Sequence of chain 2.A:
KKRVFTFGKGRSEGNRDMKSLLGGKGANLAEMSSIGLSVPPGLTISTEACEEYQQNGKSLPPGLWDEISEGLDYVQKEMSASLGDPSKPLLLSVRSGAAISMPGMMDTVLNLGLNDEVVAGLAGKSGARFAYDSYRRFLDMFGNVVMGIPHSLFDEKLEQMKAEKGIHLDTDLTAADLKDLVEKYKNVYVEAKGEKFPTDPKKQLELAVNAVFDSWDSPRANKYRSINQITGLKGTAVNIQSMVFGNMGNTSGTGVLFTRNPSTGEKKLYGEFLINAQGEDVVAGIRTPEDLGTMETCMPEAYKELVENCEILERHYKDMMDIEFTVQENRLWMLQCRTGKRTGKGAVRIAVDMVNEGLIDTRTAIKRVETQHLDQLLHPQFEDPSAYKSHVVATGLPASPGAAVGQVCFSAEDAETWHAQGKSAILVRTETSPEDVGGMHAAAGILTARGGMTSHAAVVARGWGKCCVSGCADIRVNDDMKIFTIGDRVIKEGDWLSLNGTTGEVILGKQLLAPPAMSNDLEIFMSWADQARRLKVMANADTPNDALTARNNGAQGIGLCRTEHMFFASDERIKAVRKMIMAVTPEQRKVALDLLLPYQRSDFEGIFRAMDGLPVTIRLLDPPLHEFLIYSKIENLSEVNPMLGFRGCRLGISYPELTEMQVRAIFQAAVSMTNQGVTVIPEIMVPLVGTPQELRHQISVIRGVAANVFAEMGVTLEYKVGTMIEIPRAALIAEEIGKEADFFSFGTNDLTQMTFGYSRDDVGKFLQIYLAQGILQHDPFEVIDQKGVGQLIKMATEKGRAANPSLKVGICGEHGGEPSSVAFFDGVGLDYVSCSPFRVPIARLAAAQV

The small molecule below binds the protein below.
Small molecule (SMILES): CC(=O)C(=O)O

Binding-site contacts:
Ligand atom C contacts residue MET746 of chain 2.A at 4.4 Å (hydrophobic).
Ligand atom O contacts residue GLY769 of chain 2.A at 3.2 Å.
Ligand atom OXT contacts residue ASP772 of chain 2.A at 2.8 Å (salt-bridge).
Ligand atom OXT contacts residue GLY769 of chain 2.A at 3.8 Å.
Ligand atom C contacts residue GLU748 of chain 2.A at 3.5 Å.
Ligand atom C contacts residue ASP772 of chain 2.A at 3.9 Å.
Ligand atom CA contacts residue ASN771 of chain 2.A at 3.9 Å.
Ligand atom OXT contacts residue MET746 of chain 2.A at 4.3 Å.
Ligand atom O3 contacts residue ASN771 of chain 2.A at 4.0 Å.
Ligand atom C contacts residue GLY769 of chain 2.A at 3.8 Å.
Ligand atom OXT contacts residue GLU748 of chain 2.A at 2.6 Å (salt-bridge).
Ligand atom O contacts residue ASN771 of chain 2.A at 3.2 Å.
Ligand atom O3 contacts residue MG1 of chain 2.F at 3.2 Å.
Ligand atom C contacts residue ASN771 of chain 2.A at 3.6 Å.
Ligand atom OXT contacts residue ASN771 of chain 2.A at 4.1 Å.
Ligand atom CB contacts residue MG1 of chain 2.F at 4.4 Å.
Ligand atom CB contacts residue ARG619 of chain 2.A at 3.4 Å.
Ligand atom CA contacts residue GLU748 of chain 2.A at 4.0 Å.
Ligand atom C contacts residue MG1 of chain 2.F at 3.5 Å.
Ligand atom CA contacts residue ARG619 of chain 2.A at 4.0 Å.
Ligand atom CB contacts residue ASN771 of chain 2.A at 4.5 Å.
Ligand atom O3 contacts residue ARG619 of chain 2.A at 4.1 Å.
Ligand atom O3 contacts residue ASP772 of chain 2.A at 4.3 Å.
Ligand atom O contacts residue ASP772 of chain 2.A at 3.9 Å.
Ligand atom CA contacts residue MG1 of chain 2.F at 3.4 Å.
Ligand atom O contacts residue THR770 of chain 2.A at 3.5 Å (h-bond).
Ligand atom O3 contacts residue GLU748 of chain 2.A at 4.4 Å.
Ligand atom CA contacts residue ASP772 of chain 2.A at 4.5 Å.
Ligand atom CB contacts residue CYS834 of chain 2.A at 4.1 Å (hydrophobic).
Ligand atom OXT contacts residue MG1 of chain 2.F at 2.8 Å.
Ligand atom O contacts residue GLY835 of chain 2.A at 4.2 Å.
Ligand atom CB contacts residue MET746 of chain 2.A at 4.2 Å (hydrophobic).
Ligand atom CB contacts residue LEU560 of chain 2.A at 3.7 Å (hydrophobic).